Sequence of chain 1.D:
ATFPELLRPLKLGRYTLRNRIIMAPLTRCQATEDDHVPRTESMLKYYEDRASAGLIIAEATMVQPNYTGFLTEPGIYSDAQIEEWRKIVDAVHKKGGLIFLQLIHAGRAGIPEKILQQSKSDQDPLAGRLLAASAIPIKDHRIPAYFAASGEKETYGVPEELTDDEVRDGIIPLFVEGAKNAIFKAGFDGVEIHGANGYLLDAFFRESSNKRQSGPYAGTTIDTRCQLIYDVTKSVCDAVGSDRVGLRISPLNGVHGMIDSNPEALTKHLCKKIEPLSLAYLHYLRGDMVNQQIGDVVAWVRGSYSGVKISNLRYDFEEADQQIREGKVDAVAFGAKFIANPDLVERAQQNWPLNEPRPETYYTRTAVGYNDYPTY

Binding-site contacts:
Ligand atom C5 contacts residue TYR200 of chain 1.D at 4.1 Å (hydrophobic).
Ligand atom C1 contacts residue FMN1 of chain 1.K at 3.7 Å.
Ligand atom C4 contacts residue FMN1 of chain 1.K at 3.6 Å.
Ligand atom C1' contacts residue THR28 of chain 1.D at 4.4 Å.
Ligand atom C2 contacts residue THR28 of chain 1.D at 3.6 Å.
Ligand atom O1' contacts residue TYR364 of chain 1.D at 2.6 Å (h-bond).
Ligand atom C3 contacts residue TYR200 of chain 1.D at 3.3 Å (hydrophobic).
Ligand atom O1' contacts residue PHE148 of chain 1.D at 4.0 Å.
Ligand atom C3 contacts residue PHE71 of chain 1.D at 3.5 Å (hydrophobic).
Ligand atom C3 contacts residue HIS195 of chain 1.D at 4.4 Å.
Ligand atom C1' contacts residue PHE148 of chain 1.D at 3.6 Å (hydrophobic).
Ligand atom C5 contacts residue FMN1 of chain 1.K at 3.5 Å.
Ligand atom C4 contacts residue ASN198 of chain 1.D at 3.6 Å.
Ligand atom O4 contacts residue ASN198 of chain 1.D at 2.7 Å (h-bond).
Ligand atom O4 contacts residue HIS195 of chain 1.D at 2.8 Å (h-bond).
Ligand atom O4 contacts residue TYR200 of chain 1.D at 3.1 Å.
Ligand atom C2 contacts residue TYR200 of chain 1.D at 3.5 Å (hydrophobic).
Ligand atom C3 contacts residue FMN1 of chain 1.K at 3.4 Å.
Ligand atom C4 contacts residue TYR200 of chain 1.D at 3.4 Å (hydrophobic).
Ligand atom C6 contacts residue FMN1 of chain 1.K at 3.8 Å.
Ligand atom C6 contacts residue TYR200 of chain 1.D at 4.3 Å (hydrophobic).
Ligand atom C3 contacts residue THR28 of chain 1.D at 4.0 Å.
Ligand atom C2 contacts residue PHE71 of chain 1.D at 3.4 Å (hydrophobic).
Ligand atom C4 contacts residue HIS195 of chain 1.D at 4.0 Å.
Ligand atom C5 contacts residue ASN198 of chain 1.D at 3.5 Å.
Ligand atom O4 contacts residue FMN1 of chain 1.K at 3.2 Å.
Ligand atom C1' contacts residue TYR364 of chain 1.D at 3.3 Å (hydrophobic).
Ligand atom C1' contacts residue FMN1 of chain 1.K at 3.9 Å.
Ligand atom C1 contacts residue TYR200 of chain 1.D at 4.0 Å (hydrophobic).
Ligand atom O1' contacts residue FMN1 of chain 1.K at 3.9 Å.
Ligand atom C2 contacts residue FMN1 of chain 1.K at 3.7 Å.

This small molecule binds to this protein.
Small molecule (SMILES): O=Cc1ccc(O)cc1